Sequence of chain 2.F:
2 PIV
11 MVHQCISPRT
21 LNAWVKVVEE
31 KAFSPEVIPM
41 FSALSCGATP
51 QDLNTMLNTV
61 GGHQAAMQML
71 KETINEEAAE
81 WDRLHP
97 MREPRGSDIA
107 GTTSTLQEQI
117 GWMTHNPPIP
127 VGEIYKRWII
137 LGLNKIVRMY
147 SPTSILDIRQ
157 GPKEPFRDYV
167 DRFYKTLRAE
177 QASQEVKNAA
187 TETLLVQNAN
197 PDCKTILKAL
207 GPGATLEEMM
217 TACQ

A small-molecule ligand and the protein it binds are described below.
Small molecule (SMILES): CC(C)(C#Cc1ccc(-c2ccc(Cl)c3c(NS(C)(=O)=O)nn(CC(F)(F)F)c23)c([C@H](Cc2cc(F)cc(F)c2)NC(=O)Cn2nc(C(F)(F)F)c3c2C(F)(F)[C@@H]2C[C@H]32)n1)S(C)(=O)=O

Sequence of chain 1.E:
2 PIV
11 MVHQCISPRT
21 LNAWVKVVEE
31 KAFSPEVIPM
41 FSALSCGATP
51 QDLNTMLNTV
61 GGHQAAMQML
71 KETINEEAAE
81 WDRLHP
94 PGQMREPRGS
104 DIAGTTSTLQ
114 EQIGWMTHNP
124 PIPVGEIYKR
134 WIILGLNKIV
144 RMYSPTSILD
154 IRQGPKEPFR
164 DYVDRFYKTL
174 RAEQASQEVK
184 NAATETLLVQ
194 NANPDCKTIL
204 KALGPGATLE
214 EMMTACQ

Binding-site contacts:
Ligand atom F53 contacts residue LEU173 of chain 2.F at 3.3 Å.
Ligand atom N06 contacts residue ASN58 of chain 1.E at 2.9 Å (h-bond).
Ligand atom O59 contacts residue THR55 of chain 1.E at 3.3 Å.
Ligand atom F27 contacts residue ILE74 of chain 1.E at 3.2 Å.
Ligand atom F42 contacts residue GLN64 of chain 1.E at 3.3 Å.
Ligand atom F27 contacts residue LYS71 of chain 1.E at 3.2 Å.
Ligand atom F42 contacts residue ARG174 of chain 2.F at 3.2 Å.
Ligand atom C49 contacts residue LYS71 of chain 1.E at 3.2 Å.
Ligand atom F53 contacts residue LYS183 of chain 2.F at 3.4 Å.
Ligand atom F64 contacts residue TYR170 of chain 2.F at 3.2 Å.
Ligand atom N43 contacts residue ASN58 of chain 1.E at 2.8 Å (h-bond).
Ligand atom C12 contacts residue TYR131 of chain 1.E at 3.4 Å (hydrophobic).
Ligand atom C49 contacts residue GLN180 of chain 2.F at 3.4 Å.
Ligand atom F26 contacts residue LEU57 of chain 1.E at 3.1 Å.
Ligand atom C18 contacts residue GLN180 of chain 2.F at 3.3 Å.
Ligand atom O57 contacts residue SER42 of chain 2.F at 3.4 Å.
Ligand atom F26 contacts residue MET67 of chain 1.E at 3.2 Å.
Ligand atom C12 contacts residue ASN54 of chain 1.E at 3.3 Å.
Ligand atom C16 contacts residue LYS71 of chain 1.E at 3.3 Å.
Ligand atom F63 contacts residue THR108 of chain 1.E at 3.4 Å.
Ligand atom C08 contacts residue THR108 of chain 1.E at 3.4 Å.
Ligand atom F62 contacts residue GLN180 of chain 2.F at 3.2 Å.
Ligand atom C11 contacts residue TYR131 of chain 1.E at 3.3 Å (hydrophobic).
Ligand atom F52 contacts residue LYS183 of chain 2.F at 3.2 Å.
Ligand atom F53 contacts residue ARG174 of chain 2.F at 3.3 Å.
Ligand atom N33 contacts residue ARG174 of chain 2.F at 3.3 Å.
Ligand atom F41 contacts residue LYS71 of chain 1.E at 2.9 Å.
Ligand atom O50 contacts residue ASN75 of chain 1.E at 2.8 Å (h-bond).
Ligand atom C44 contacts residue ASN58 of chain 1.E at 3.3 Å.
Ligand atom O29 contacts residue LYS71 of chain 1.E at 2.7 Å (salt-bridge).
Ligand atom C36 contacts residue GLN68 of chain 1.E at 3.4 Å.
Ligand atom C39 contacts residue GLN64 of chain 1.E at 3.4 Å.
Ligand atom C49 contacts residue ASN184 of chain 2.F at 3.2 Å.
Ligand atom C45 contacts residue ASN58 of chain 1.E at 3.4 Å.
Ligand atom O59 contacts residue ASN58 of chain 1.E at 2.8 Å (h-bond).
Ligand atom N34 contacts residue ARG174 of chain 2.F at 3.3 Å.
Ligand atom F64 contacts residue LEU173 of chain 2.F at 3.1 Å.
Ligand atom C37 contacts residue LYS71 of chain 1.E at 3.4 Å.
Ligand atom F52 contacts residue GLN180 of chain 2.F at 3.0 Å.
Ligand atom C25 contacts residue ASN58 of chain 1.E at 3.3 Å.